A protein and the small-molecule ligand that binds it are described below.
Small molecule (SMILES): O=C(O)CCCCCCCCCCS

Sequence of chain 1.B:
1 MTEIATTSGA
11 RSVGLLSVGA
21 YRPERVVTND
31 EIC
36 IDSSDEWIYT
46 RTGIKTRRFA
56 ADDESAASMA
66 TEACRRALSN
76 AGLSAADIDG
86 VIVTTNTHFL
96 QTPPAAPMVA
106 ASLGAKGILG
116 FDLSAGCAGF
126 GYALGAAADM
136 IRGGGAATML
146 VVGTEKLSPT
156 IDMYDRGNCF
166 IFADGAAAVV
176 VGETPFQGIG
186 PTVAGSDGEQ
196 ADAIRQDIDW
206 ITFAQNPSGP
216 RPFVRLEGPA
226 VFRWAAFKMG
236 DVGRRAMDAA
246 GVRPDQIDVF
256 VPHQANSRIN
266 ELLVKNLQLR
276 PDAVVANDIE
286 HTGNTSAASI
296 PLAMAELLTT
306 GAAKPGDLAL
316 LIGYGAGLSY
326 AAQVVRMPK

Binding-site contacts:
Ligand atom C4 contacts residue SER291 of chain 1.B at 3.6 Å.
Ligand atom C9 contacts residue GLN96 of chain 1.A at 3.6 Å.
Ligand atom C10 contacts residue VAL219 of chain 1.B at 3.5 Å (hydrophobic).
Ligand atom C7 contacts residue LEU152 of chain 1.B at 3.7 Å (hydrophobic).
Ligand atom C1 contacts residue UDT1 of chain 1.E at 3.5 Å.
Ligand atom C6 contacts residue LEU152 of chain 1.B at 3.7 Å (hydrophobic).
Ligand atom S1 contacts residue GLY121 of chain 1.B at 3.8 Å.
Ligand atom C8 contacts residue THR97 of chain 1.A at 3.9 Å.
Ligand atom C9 contacts residue GLN201 of chain 1.B at 3.8 Å.
Ligand atom C2 contacts residue ALA321 of chain 1.B at 3.8 Å (hydrophobic).
Ligand atom C5 contacts residue ASN91 of chain 1.B at 3.5 Å.
Ligand atom C6 contacts residue ASN91 of chain 1.B at 3.6 Å.
Ligand atom C8 contacts residue VAL219 of chain 1.B at 3.8 Å (hydrophobic).
Ligand atom C10 contacts residue PHE218 of chain 1.B at 3.7 Å (hydrophobic).
Ligand atom C11 contacts residue THR155 of chain 1.B at 3.8 Å.
Ligand atom C1 contacts residue SER291 of chain 1.B at 3.4 Å.
Ligand atom C3 contacts residue PHE167 of chain 1.B at 4.0 Å (hydrophobic).
Ligand atom C6 contacts residue THR92 of chain 1.B at 3.8 Å.
Ligand atom S1 contacts residue CYS122 of chain 1.B at 2.0 Å (h-bond).
Ligand atom C7 contacts residue VAL219 of chain 1.B at 3.8 Å (hydrophobic).
Ligand atom O1 contacts residue GLN201 of chain 1.B at 2.9 Å (h-bond).
Ligand atom C7 contacts residue THR155 of chain 1.B at 4.2 Å.
Ligand atom C4 contacts residue LEU152 of chain 1.B at 3.4 Å (hydrophobic).
Ligand atom C11 contacts residue PHE218 of chain 1.B at 4.0 Å (hydrophobic).
Ligand atom C5 contacts residue THR97 of chain 1.A at 3.6 Å.
Ligand atom S1 contacts residue UDT1 of chain 1.E at 3.8 Å.
Ligand atom C10 contacts residue GLN201 of chain 1.B at 4.0 Å.
Ligand atom S1 contacts residue GLY320 of chain 1.B at 4.1 Å.
Ligand atom S1 contacts residue ALA321 of chain 1.B at 3.6 Å.
Ligand atom C2 contacts residue UDT1 of chain 1.E at 3.7 Å.
Ligand atom C10 contacts residue THR155 of chain 1.B at 3.6 Å.
Ligand atom O1 contacts residue PRO217 of chain 1.B at 3.6 Å.
Ligand atom C3 contacts residue VAL219 of chain 1.B at 3.9 Å (hydrophobic).
Ligand atom C11 contacts residue VAL219 of chain 1.B at 4.2 Å (hydrophobic).
Ligand atom C3 contacts residue ILE199 of chain 1.B at 3.8 Å (hydrophobic).
Ligand atom C1 contacts residue CYS122 of chain 1.B at 3.1 Å (hydrophobic).
Ligand atom C2 contacts residue ILE199 of chain 1.B at 3.4 Å (hydrophobic).
Ligand atom C11 contacts residue GLN201 of chain 1.B at 3.8 Å.
Ligand atom O1 contacts residue TRP205 of chain 1.B at 3.8 Å.
Ligand atom O2 contacts residue THR155 of chain 1.B at 3.0 Å.

Sequence of chain 1.A:
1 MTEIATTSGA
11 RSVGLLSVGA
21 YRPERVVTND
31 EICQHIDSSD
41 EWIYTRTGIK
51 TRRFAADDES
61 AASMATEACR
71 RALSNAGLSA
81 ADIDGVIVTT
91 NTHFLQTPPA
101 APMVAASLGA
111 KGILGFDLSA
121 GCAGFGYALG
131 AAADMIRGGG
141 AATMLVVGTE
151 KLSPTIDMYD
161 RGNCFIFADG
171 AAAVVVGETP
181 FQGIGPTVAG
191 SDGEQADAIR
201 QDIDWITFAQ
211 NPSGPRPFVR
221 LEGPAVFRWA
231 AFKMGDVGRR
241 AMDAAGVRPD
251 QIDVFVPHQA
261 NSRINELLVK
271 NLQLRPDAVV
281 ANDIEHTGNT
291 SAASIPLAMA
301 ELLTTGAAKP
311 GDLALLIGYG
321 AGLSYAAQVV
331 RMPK